Sequence of chain 1.A:
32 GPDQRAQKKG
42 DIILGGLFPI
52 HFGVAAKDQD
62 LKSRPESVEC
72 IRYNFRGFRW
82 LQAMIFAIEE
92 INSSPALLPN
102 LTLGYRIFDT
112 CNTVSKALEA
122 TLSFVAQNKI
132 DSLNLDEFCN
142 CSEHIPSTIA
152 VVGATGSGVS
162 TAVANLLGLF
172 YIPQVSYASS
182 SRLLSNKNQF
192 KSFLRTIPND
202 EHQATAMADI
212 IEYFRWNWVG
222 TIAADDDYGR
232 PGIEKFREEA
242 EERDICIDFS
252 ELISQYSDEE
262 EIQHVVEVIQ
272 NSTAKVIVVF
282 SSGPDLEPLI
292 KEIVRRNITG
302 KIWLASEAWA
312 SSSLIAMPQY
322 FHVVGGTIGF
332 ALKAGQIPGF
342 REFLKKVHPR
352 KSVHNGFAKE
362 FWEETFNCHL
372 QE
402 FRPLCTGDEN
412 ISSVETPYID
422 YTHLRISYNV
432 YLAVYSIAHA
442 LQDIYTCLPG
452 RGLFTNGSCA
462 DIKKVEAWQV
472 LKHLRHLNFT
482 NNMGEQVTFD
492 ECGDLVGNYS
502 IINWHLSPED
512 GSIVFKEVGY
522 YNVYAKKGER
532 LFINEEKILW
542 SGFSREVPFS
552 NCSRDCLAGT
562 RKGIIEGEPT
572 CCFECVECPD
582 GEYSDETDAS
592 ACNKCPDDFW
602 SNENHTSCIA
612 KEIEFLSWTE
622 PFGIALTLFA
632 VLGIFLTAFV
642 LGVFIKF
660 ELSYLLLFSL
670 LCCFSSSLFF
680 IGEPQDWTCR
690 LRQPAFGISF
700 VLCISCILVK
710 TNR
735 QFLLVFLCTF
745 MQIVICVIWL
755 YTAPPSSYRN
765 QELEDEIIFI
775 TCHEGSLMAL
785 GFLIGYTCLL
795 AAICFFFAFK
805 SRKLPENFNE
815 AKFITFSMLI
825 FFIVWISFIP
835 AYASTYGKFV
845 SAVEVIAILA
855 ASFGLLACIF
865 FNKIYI

Binding-site contacts:
Ligand atom O6 contacts residue ASN218 of chain 1.A at 3.4 Å.
Ligand atom O6 contacts residue ASN552 of chain 1.A at 4.5 Å.
Ligand atom C6 contacts residue ARG216 of chain 1.A at 3.4 Å.
Ligand atom C7 contacts residue ASN552 of chain 1.A at 3.1 Å.
Ligand atom C7 contacts residue PHE550 of chain 1.A at 3.8 Å (hydrophobic).
Ligand atom C5 contacts residue ASN552 of chain 1.A at 3.6 Å.
Ligand atom O7 contacts residue ASN552 of chain 1.A at 2.9 Å (h-bond).
Ligand atom N2 contacts residue ASN552 of chain 1.A at 3.0 Å (h-bond).
Ligand atom C3 contacts residue ARG216 of chain 1.A at 3.4 Å.
Ligand atom O5 contacts residue ASN218 of chain 1.A at 4.2 Å.
Ligand atom C8 contacts residue PHE550 of chain 1.A at 3.6 Å (hydrophobic).
Ligand atom C5 contacts residue ARG216 of chain 1.A at 3.4 Å.
Ligand atom O7 contacts residue PHE550 of chain 1.A at 3.3 Å.
Ligand atom C2 contacts residue ASN552 of chain 1.A at 2.5 Å.
Ligand atom O5 contacts residue ARG216 of chain 1.A at 2.5 Å (salt-bridge).
Ligand atom C5 contacts residue ASN218 of chain 1.A at 4.5 Å.
Ligand atom C1 contacts residue ARG216 of chain 1.A at 3.4 Å.
Ligand atom C8 contacts residue ASN552 of chain 1.A at 4.4 Å.
Ligand atom C6 contacts residue ASN218 of chain 1.A at 4.3 Å.
Ligand atom C1 contacts residue ASN552 of chain 1.A at 1.4 Å.
Ligand atom O7 contacts residue ASP556 of chain 1.A at 4.5 Å.
Ligand atom C4 contacts residue ARG216 of chain 1.A at 3.9 Å.
Ligand atom O5 contacts residue ASN552 of chain 1.A at 2.3 Å (h-bond).
Ligand atom N2 contacts residue ARG216 of chain 1.A at 4.1 Å.
Ligand atom O6 contacts residue ARG216 of chain 1.A at 2.6 Å (salt-bridge).
Ligand atom O4 contacts residue ARG216 of chain 1.A at 3.3 Å (salt-bridge).
Ligand atom C4 contacts residue ASN552 of chain 1.A at 4.2 Å.
Ligand atom O3 contacts residue ARG216 of chain 1.A at 2.7 Å (salt-bridge).
Ligand atom C3 contacts residue ASN552 of chain 1.A at 3.8 Å.
Ligand atom C2 contacts residue ARG216 of chain 1.A at 4.0 Å.

The protein below binds the small molecule below.
Small molecule (SMILES): CC(=O)N[C@H]1[C@H](O[C@H]2[C@H](O)[C@@H](NC(C)=O)CO[C@@H]2CO)O[C@H](CO)[C@@H](O)[C@@H]1O